The protein below binds the small molecule below.
Small molecule (SMILES): CC(=O)N[C@@H]1[C@@H](O)[C@H](O)[C@@H](CO)O[C@H]1O

Sequence of chain 1.H:
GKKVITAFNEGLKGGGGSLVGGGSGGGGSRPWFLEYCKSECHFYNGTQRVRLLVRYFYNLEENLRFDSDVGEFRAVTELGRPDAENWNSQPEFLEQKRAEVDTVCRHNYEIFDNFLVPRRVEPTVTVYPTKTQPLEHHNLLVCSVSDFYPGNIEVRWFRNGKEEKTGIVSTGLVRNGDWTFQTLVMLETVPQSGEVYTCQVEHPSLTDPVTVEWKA

Binding-site contacts:
Ligand atom C2 contacts residue ASN78 of chain 1.G at 2.4 Å.
Ligand atom C7 contacts residue VAL24 of chain 1.H at 4.1 Å (hydrophobic).
Ligand atom C3 contacts residue ASN78 of chain 1.G at 3.8 Å.
Ligand atom O5 contacts residue ASN78 of chain 1.G at 2.4 Å (h-bond).
Ligand atom C4 contacts residue ASN78 of chain 1.G at 4.2 Å.
Ligand atom N2 contacts residue ASN78 of chain 1.G at 2.9 Å (h-bond).
Ligand atom C7 contacts residue ASN78 of chain 1.G at 3.7 Å.
Ligand atom C8 contacts residue VAL173 of chain 1.F at 3.8 Å (hydrophobic).
Ligand atom O7 contacts residue ASN78 of chain 1.G at 4.0 Å.
Ligand atom O7 contacts residue VAL24 of chain 1.H at 3.2 Å.
Ligand atom C8 contacts residue VAL24 of chain 1.H at 4.3 Å (hydrophobic).
Ligand atom C1 contacts residue ASN78 of chain 1.G at 1.4 Å.
Ligand atom C5 contacts residue ASN78 of chain 1.G at 3.7 Å.

Sequence of chain 1.F:
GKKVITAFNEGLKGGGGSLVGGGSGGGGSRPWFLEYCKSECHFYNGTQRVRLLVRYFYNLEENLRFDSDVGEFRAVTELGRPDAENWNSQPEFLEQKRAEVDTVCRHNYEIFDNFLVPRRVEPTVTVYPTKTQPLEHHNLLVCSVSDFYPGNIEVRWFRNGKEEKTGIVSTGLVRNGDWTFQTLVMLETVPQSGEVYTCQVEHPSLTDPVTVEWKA

Sequence of chain 1.G:
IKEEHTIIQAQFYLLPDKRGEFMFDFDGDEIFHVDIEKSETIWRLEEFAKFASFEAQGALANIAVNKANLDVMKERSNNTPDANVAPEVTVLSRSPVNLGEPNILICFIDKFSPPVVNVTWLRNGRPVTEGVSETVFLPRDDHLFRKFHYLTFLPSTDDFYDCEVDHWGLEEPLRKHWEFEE